Sequence of chain 34.D:
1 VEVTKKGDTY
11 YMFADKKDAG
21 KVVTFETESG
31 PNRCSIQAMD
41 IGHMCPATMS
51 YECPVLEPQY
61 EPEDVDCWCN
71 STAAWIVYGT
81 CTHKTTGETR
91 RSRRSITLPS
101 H

Binding-site contacts:
Ligand atom C1 contacts residue ARG33 of chain 34.D at 4.3 Å.
Ligand atom C1 contacts residue PRO31 of chain 34.D at 4.2 Å (hydrophobic).
Ligand atom O7 contacts residue SER29 of chain 34.D at 4.4 Å.
Ligand atom C5 contacts residue ASN70 of chain 34.D at 3.7 Å.
Ligand atom O7 contacts residue ASN70 of chain 34.D at 3.3 Å (h-bond).
Ligand atom N2 contacts residue PRO31 of chain 34.D at 2.5 Å (h-bond).
Ligand atom C7 contacts residue PRO31 of chain 34.D at 3.1 Å (hydrophobic).
Ligand atom O6 contacts residue ARG33 of chain 34.D at 3.2 Å (salt-bridge).
Ligand atom N2 contacts residue ASN70 of chain 34.D at 2.9 Å (h-bond).
Ligand atom C2 contacts residue PRO31 of chain 34.D at 3.4 Å (hydrophobic).
Ligand atom O5 contacts residue ASN70 of chain 34.D at 2.4 Å (h-bond).
Ligand atom O3 contacts residue PRO31 of chain 34.D at 3.4 Å (h-bond).
Ligand atom C2 contacts residue ASN70 of chain 34.D at 2.5 Å.
Ligand atom C1 contacts residue ASN32 of chain 34.D at 4.5 Å.
Ligand atom C1 contacts residue ASN70 of chain 34.D at 1.4 Å.
Ligand atom N2 contacts residue ASN32 of chain 34.D at 4.0 Å.
Ligand atom C4 contacts residue ASN70 of chain 34.D at 4.2 Å.
Ligand atom C8 contacts residue ASN70 of chain 34.D at 3.9 Å.
Ligand atom C3 contacts residue ASN70 of chain 34.D at 3.8 Å.
Ligand atom O7 contacts residue SER71 of chain 34.D at 3.8 Å.
Ligand atom C8 contacts residue PRO31 of chain 34.D at 4.4 Å (hydrophobic).
Ligand atom C7 contacts residue ASN70 of chain 34.D at 3.1 Å.
Ligand atom O7 contacts residue PRO31 of chain 34.D at 3.2 Å (h-bond).
Ligand atom C5 contacts residue ARG33 of chain 34.D at 4.4 Å.
Ligand atom C6 contacts residue ARG33 of chain 34.D at 3.3 Å.
Ligand atom C3 contacts residue PRO31 of chain 34.D at 3.3 Å (hydrophobic).

A small-molecule ligand and the protein it binds are described below.
Small molecule (SMILES): CC(=O)N[C@@H]1[C@@H](O)[C@H](O)[C@@H](CO)O[C@H]1O